Binding-site contacts:
Ligand atom N2 contacts residue THR245 of chain 1.B at 3.9 Å.
Ligand atom O7 contacts residue ASN172 of chain 1.B at 3.6 Å.
Ligand atom C2 contacts residue ASN172 of chain 1.B at 2.5 Å.
Ligand atom C1 contacts residue ASN172 of chain 1.B at 1.5 Å.
Ligand atom C4 contacts residue ASN172 of chain 1.B at 4.4 Å.
Ligand atom N2 contacts residue ASN172 of chain 1.B at 3.0 Å (h-bond).
Ligand atom C8 contacts residue THR245 of chain 1.B at 3.2 Å.
Ligand atom C5 contacts residue ASN172 of chain 1.B at 3.8 Å.
Ligand atom C7 contacts residue THR245 of chain 1.B at 3.6 Å.
Ligand atom C1 contacts residue THR174 of chain 1.B at 4.5 Å.
Ligand atom O5 contacts residue ASN172 of chain 1.B at 2.4 Å (h-bond).
Ligand atom O5 contacts residue THR174 of chain 1.B at 4.0 Å.
Ligand atom O7 contacts residue THR245 of chain 1.B at 4.2 Å.
Ligand atom C3 contacts residue ASN172 of chain 1.B at 3.9 Å.
Ligand atom C7 contacts residue ASN172 of chain 1.B at 3.5 Å.
Ligand atom C8 contacts residue GLU210 of chain 1.B at 4.0 Å.

Sequence of chain 1.B:
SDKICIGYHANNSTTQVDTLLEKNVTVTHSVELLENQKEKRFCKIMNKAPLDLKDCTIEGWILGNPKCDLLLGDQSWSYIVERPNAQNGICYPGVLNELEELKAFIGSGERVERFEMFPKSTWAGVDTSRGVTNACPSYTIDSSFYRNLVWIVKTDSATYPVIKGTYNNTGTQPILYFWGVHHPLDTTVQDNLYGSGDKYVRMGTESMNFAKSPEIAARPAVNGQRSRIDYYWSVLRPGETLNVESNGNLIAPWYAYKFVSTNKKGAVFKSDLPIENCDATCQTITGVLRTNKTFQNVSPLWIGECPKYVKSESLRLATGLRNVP

A protein and the small-molecule ligand that binds it are described below.
Small molecule (SMILES): CC(=O)N[C@@H]1[C@@H](O)[C@H](O)[C@@H](CO)O[C@H]1O